Sequence of chain 1.A:
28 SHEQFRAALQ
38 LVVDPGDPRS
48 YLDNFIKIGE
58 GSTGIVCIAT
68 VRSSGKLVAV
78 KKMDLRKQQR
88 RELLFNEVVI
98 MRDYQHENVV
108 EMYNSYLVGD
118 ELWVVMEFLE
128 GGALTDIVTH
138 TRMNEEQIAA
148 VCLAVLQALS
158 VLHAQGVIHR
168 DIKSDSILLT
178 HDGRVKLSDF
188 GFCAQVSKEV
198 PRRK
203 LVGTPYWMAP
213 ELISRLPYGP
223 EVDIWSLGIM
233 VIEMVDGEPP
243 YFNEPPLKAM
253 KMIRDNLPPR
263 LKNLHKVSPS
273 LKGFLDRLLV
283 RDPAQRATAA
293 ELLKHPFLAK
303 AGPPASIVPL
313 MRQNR

The protein below binds the small molecule below.
Small molecule (SMILES): O=S(=O)(c1cccc2cnccc12)N1CCCNCC1

Binding-site contacts:
Ligand atom O1 contacts residue LEU175 of chain 1.A at 3.8 Å.
Ligand atom C20 contacts residue GLU57 of chain 1.A at 3.5 Å.
Ligand atom C16 contacts residue GLY58 of chain 1.A at 3.6 Å.
Ligand atom C10 contacts residue LEU175 of chain 1.A at 3.6 Å (hydrophobic).
Ligand atom C7 contacts residue VAL63 of chain 1.A at 4.0 Å (hydrophobic).
Ligand atom C14 contacts residue GLU124 of chain 1.A at 3.6 Å.
Ligand atom C6 contacts residue VAL63 of chain 1.A at 3.7 Å (hydrophobic).
Ligand atom C21 contacts residue ASP172 of chain 1.A at 3.4 Å.
Ligand atom C12 contacts residue LEU126 of chain 1.A at 3.4 Å (hydrophobic).
Ligand atom O2 contacts residue ILE55 of chain 1.A at 3.9 Å.
Ligand atom C15 contacts residue GLY56 of chain 1.A at 4.0 Å.
Ligand atom N13 contacts residue PHE125 of chain 1.A at 3.5 Å.
Ligand atom C5 contacts residue LEU175 of chain 1.A at 3.9 Å (hydrophobic).
Ligand atom N13 contacts residue LEU126 of chain 1.A at 3.0 Å (h-bond).
Ligand atom C22 contacts residue ASP186 of chain 1.A at 4.2 Å.
Ligand atom C6 contacts residue LEU175 of chain 1.A at 4.0 Å (hydrophobic).
Ligand atom C16 contacts residue GLU57 of chain 1.A at 3.5 Å.
Ligand atom C15 contacts residue GLU57 of chain 1.A at 3.9 Å.
Ligand atom N13 contacts residue GLU124 of chain 1.A at 4.0 Å.
Ligand atom C9 contacts residue LEU175 of chain 1.A at 3.4 Å (hydrophobic).
Ligand atom C14 contacts residue LEU175 of chain 1.A at 3.8 Å (hydrophobic).
Ligand atom C14 contacts residue ALA76 of chain 1.A at 3.8 Å (hydrophobic).
Ligand atom C14 contacts residue LEU126 of chain 1.A at 3.8 Å (hydrophobic).
Ligand atom C9 contacts residue VAL63 of chain 1.A at 4.2 Å (hydrophobic).
Ligand atom O2 contacts residue GLY56 of chain 1.A at 3.6 Å.
Ligand atom C12 contacts residue ILE55 of chain 1.A at 3.8 Å (hydrophobic).
Ligand atom C11 contacts residue ILE55 of chain 1.A at 3.7 Å (hydrophobic).
Ligand atom C8 contacts residue LEU175 of chain 1.A at 3.5 Å (hydrophobic).
Ligand atom N13 contacts residue ALA76 of chain 1.A at 4.1 Å.
Ligand atom O2 contacts residue VAL63 of chain 1.A at 4.1 Å.
Ligand atom C11 contacts residue LEU175 of chain 1.A at 4.2 Å (hydrophobic).
Ligand atom N17 contacts residue GLU57 of chain 1.A at 3.9 Å.
Ligand atom C20 contacts residue GLY58 of chain 1.A at 3.4 Å.
Ligand atom C7 contacts residue LEU175 of chain 1.A at 3.8 Å (hydrophobic).
Ligand atom C5 contacts residue VAL63 of chain 1.A at 4.1 Å (hydrophobic).
Ligand atom C22 contacts residue ASP172 of chain 1.A at 3.5 Å.
Ligand atom C12 contacts residue PHE125 of chain 1.A at 3.7 Å (hydrophobic).
Ligand atom C8 contacts residue MET123 of chain 1.A at 3.8 Å (hydrophobic).
Ligand atom C10 contacts residue VAL63 of chain 1.A at 4.0 Å (hydrophobic).
Ligand atom O1 contacts residue ALA130 of chain 1.A at 4.1 Å.